Binding-site contacts:
Ligand atom O7 contacts residue ASN103 of chain 1.D at 3.0 Å (h-bond).
Ligand atom C6 contacts residue ARG113 of chain 1.D at 4.0 Å.
Ligand atom O6 contacts residue GLY114 of chain 1.D at 3.1 Å (h-bond).
Ligand atom O6 contacts residue ARG113 of chain 1.D at 3.0 Å (salt-bridge).
Ligand atom O5 contacts residue ASN103 of chain 1.D at 2.6 Å (h-bond).
Ligand atom C6 contacts residue GLY114 of chain 1.D at 4.2 Å.
Ligand atom C1 contacts residue LYS117 of chain 1.D at 3.4 Å.
Ligand atom C2 contacts residue ASN103 of chain 1.D at 2.3 Å.
Ligand atom C5 contacts residue ASN103 of chain 1.D at 3.8 Å.
Ligand atom C4 contacts residue ASN103 of chain 1.D at 4.3 Å.
Ligand atom O5 contacts residue LYS117 of chain 1.D at 4.0 Å.
Ligand atom C7 contacts residue ASN103 of chain 1.D at 3.2 Å.
Ligand atom O5 contacts residue GLY114 of chain 1.D at 4.4 Å.
Ligand atom C8 contacts residue ASN103 of chain 1.D at 4.1 Å.
Ligand atom C1 contacts residue ASN103 of chain 1.D at 1.4 Å.
Ligand atom N2 contacts residue ASN103 of chain 1.D at 2.5 Å (h-bond).
Ligand atom C3 contacts residue ASN103 of chain 1.D at 3.6 Å.

The small molecule below binds the protein below.
Small molecule (SMILES): CC(=O)N[C@@H]1[C@@H](O)[C@H](O)[C@@H](CO)O[C@H]1O

Sequence of chain 1.D:
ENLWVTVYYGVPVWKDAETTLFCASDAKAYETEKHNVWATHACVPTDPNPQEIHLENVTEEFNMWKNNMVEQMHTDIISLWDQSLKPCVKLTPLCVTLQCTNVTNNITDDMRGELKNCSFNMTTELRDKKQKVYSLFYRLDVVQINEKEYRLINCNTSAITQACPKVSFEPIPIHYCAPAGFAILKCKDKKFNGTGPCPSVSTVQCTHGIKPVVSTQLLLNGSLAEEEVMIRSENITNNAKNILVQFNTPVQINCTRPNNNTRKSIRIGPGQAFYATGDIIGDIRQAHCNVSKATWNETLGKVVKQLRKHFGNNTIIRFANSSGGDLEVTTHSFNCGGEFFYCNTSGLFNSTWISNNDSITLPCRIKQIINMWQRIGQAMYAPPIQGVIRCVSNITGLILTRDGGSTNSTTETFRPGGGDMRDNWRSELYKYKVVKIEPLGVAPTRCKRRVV